Sequence of chain 1.E:
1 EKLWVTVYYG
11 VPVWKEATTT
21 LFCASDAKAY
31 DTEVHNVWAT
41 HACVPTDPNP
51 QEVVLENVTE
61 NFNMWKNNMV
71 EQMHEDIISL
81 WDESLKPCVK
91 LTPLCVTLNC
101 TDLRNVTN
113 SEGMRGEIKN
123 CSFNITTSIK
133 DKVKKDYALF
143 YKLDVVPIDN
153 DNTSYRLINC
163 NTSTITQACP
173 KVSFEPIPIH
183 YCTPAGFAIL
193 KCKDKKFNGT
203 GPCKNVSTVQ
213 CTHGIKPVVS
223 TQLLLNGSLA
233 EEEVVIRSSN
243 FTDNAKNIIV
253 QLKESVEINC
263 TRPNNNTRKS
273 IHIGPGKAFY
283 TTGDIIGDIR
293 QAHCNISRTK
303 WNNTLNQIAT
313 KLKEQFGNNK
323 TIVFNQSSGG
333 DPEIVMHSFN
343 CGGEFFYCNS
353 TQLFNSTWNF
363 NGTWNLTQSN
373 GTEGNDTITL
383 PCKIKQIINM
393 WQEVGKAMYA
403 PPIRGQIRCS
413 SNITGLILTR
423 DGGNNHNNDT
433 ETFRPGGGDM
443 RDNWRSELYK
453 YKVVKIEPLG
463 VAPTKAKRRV

The protein below binds the small molecule below.
Small molecule (SMILES): CC(=O)N[C@H]1[C@H](O[C@H]2[C@H](O)[C@@H](NC(C)=O)CO[C@@H]2CO)O[C@H](CO)[C@@H](O[C@@H]2O[C@H](CO)[C@@H](O)[C@H](O)[C@@H]2O)[C@@H]1O

Binding-site contacts:
Ligand atom C2 contacts residue ASN99 of chain 1.E at 2.5 Å.
Ligand atom C5 contacts residue ASN99 of chain 1.E at 3.6 Å.
Ligand atom C4 contacts residue ASN99 of chain 1.E at 4.2 Å.
Ligand atom O4 contacts residue BMA3 of chain 1.EB at 3.2 Å (h-bond).
Ligand atom C1 contacts residue ASN99 of chain 1.E at 1.4 Å.
Ligand atom N2 contacts residue ASN99 of chain 1.E at 2.9 Å (h-bond).
Ligand atom O7 contacts residue THR155 of chain 1.E at 3.4 Å (h-bond).
Ligand atom C4 contacts residue BMA3 of chain 1.EB at 4.1 Å.
Ligand atom C8 contacts residue THR155 of chain 1.E at 4.3 Å.
Ligand atom O5 contacts residue ASN99 of chain 1.E at 2.4 Å (h-bond).
Ligand atom C5 contacts residue BMA3 of chain 1.EB at 4.1 Å.
Ligand atom C3 contacts residue ASN99 of chain 1.E at 3.8 Å.
Ligand atom C3 contacts residue BMA3 of chain 1.EB at 4.2 Å.
Ligand atom O7 contacts residue ASN99 of chain 1.E at 3.6 Å.
Ligand atom C7 contacts residue ASN99 of chain 1.E at 3.3 Å.
Ligand atom C8 contacts residue ASN99 of chain 1.E at 3.7 Å.
Ligand atom C7 contacts residue THR155 of chain 1.E at 4.1 Å.